This protein binds this small molecule.
Small molecule (SMILES): Cc1c(C(=O)O)cnn1-c1ccccc1

Binding-site contacts:
Ligand atom C04 contacts residue VAL127 of chain 6.A at 3.3 Å (hydrophobic).
Ligand atom C08 contacts residue VAL127 of chain 6.A at 4.2 Å (hydrophobic).
Ligand atom N07 contacts residue THR16 of chain 6.A at 3.8 Å.
Ligand atom C12 contacts residue SER129 of chain 6.A at 3.5 Å.
Ligand atom C06 contacts residue GLY18 of chain 6.A at 3.7 Å.
Ligand atom C02 contacts residue THR120 of chain 6.A at 3.2 Å.
Ligand atom C01 contacts residue GLY18 of chain 6.A at 3.4 Å.
Ligand atom C05 contacts residue THR16 of chain 6.A at 4.1 Å.
Ligand atom C04 contacts residue GLY18 of chain 6.A at 3.7 Å.
Ligand atom C02 contacts residue GLY18 of chain 6.A at 3.7 Å.
Ligand atom N11 contacts residue THR16 of chain 6.A at 2.8 Å (h-bond).
Ligand atom C10 contacts residue VAL127 of chain 6.A at 3.9 Å (hydrophobic).
Ligand atom C08 contacts residue HIS19 of chain 6.A at 3.4 Å.
Ligand atom C09 contacts residue HIS19 of chain 6.A at 3.2 Å.
Ligand atom C10 contacts residue HIS19 of chain 6.A at 3.1 Å.
Ligand atom C10 contacts residue THR16 of chain 6.A at 3.3 Å.
Ligand atom C10 contacts residue SER128 of chain 6.A at 3.4 Å.
Ligand atom C05 contacts residue GLY18 of chain 6.A at 4.0 Å.
Ligand atom C03 contacts residue GLY18 of chain 6.A at 3.6 Å.
Ligand atom N07 contacts residue VAL127 of chain 6.A at 3.6 Å.
Ligand atom C01 contacts residue ILE22 of chain 6.A at 3.5 Å (hydrophobic).
Ligand atom C03 contacts residue TYR124 of chain 6.A at 3.3 Å (hydrophobic).
Ligand atom C05 contacts residue VAL127 of chain 6.A at 4.0 Å (hydrophobic).
Ligand atom O13 contacts residue SER129 of chain 6.A at 2.7 Å (h-bond).
Ligand atom C01 contacts residue HIS19 of chain 6.A at 4.1 Å.
Ligand atom N11 contacts residue SER128 of chain 6.A at 3.9 Å.
Ligand atom C09 contacts residue SER128 of chain 6.A at 3.7 Å.
Ligand atom C04 contacts residue TYR124 of chain 6.A at 3.6 Å (hydrophobic).
Ligand atom C10 contacts residue SER129 of chain 6.A at 3.2 Å.
Ligand atom O13 contacts residue SER128 of chain 6.A at 3.6 Å.
Ligand atom C05 contacts residue HIS19 of chain 6.A at 4.1 Å.
Ligand atom C12 contacts residue SER128 of chain 6.A at 4.0 Å.
Ligand atom C12 contacts residue HIS19 of chain 6.A at 3.8 Å.
Ligand atom C09 contacts residue SER129 of chain 6.A at 3.7 Å.
Ligand atom N07 contacts residue HIS19 of chain 6.A at 3.6 Å (h-bond).
Ligand atom C03 contacts residue THR120 of chain 6.A at 3.1 Å.
Ligand atom N11 contacts residue VAL127 of chain 6.A at 3.5 Å (h-bond).
Ligand atom O13 contacts residue SER130 of chain 6.A at 4.1 Å.
Ligand atom N11 contacts residue HIS19 of chain 6.A at 3.5 Å.
Ligand atom C06 contacts residue HIS19 of chain 6.A at 3.8 Å.

Sequence of chain 6.A:
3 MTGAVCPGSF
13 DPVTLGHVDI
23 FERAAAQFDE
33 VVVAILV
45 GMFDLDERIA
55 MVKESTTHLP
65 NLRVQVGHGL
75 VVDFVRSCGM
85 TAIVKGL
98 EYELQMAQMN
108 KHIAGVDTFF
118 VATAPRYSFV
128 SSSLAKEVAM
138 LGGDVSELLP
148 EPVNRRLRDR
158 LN